Sequence of chain 1.A:
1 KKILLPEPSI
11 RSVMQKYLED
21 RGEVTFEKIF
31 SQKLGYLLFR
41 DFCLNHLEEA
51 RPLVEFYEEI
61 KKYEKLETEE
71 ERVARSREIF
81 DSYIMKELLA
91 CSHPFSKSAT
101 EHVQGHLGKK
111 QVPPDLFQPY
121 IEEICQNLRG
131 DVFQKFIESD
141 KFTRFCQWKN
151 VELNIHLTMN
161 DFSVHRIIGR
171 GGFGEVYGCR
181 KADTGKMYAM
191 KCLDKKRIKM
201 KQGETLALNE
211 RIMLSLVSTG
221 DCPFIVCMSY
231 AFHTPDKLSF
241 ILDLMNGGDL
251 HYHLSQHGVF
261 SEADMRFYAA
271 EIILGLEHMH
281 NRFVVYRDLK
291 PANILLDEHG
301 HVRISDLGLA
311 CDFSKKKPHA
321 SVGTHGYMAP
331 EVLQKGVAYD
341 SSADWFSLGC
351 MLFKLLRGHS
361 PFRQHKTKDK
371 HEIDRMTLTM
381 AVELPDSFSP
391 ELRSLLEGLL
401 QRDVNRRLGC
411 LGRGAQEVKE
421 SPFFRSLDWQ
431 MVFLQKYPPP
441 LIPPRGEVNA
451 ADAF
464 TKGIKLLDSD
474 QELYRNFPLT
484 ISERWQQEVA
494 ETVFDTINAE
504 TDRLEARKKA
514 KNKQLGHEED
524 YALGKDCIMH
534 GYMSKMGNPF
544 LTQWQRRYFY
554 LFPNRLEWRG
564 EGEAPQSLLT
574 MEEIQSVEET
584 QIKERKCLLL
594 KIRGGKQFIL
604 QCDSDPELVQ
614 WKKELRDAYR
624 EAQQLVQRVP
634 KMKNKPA

A small-molecule ligand and the protein it binds are described below.
Small molecule (SMILES): O=C1N=Cc2cc(OC[C@@H]3CNCC[C@H]3c3ccc(F)cc3)ccc21

Binding-site contacts:
Ligand atom F21 contacts residue GLU175 of chain 1.A at 3.6 Å.
Ligand atom N23 contacts residue ALA189 of chain 1.A at 3.2 Å.
Ligand atom C3 contacts residue GLY171 of chain 1.A at 3.2 Å.
Ligand atom O25 contacts residue LEU244 of chain 1.A at 3.6 Å.
Ligand atom C9 contacts residue ALA451 of chain 1.A at 3.7 Å (hydrophobic).
Ligand atom C13 contacts residue SER305 of chain 1.A at 3.5 Å.
Ligand atom C16 contacts residue LEU295 of chain 1.A at 3.3 Å (hydrophobic).
Ligand atom O25 contacts residue MET245 of chain 1.A at 2.6 Å (h-bond).
Ligand atom N10 contacts residue ASN293 of chain 1.A at 3.7 Å.
Ligand atom C16 contacts residue SER305 of chain 1.A at 3.7 Å.
Ligand atom C7 contacts residue ALA451 of chain 1.A at 3.5 Å (hydrophobic).
Ligand atom O25 contacts residue ALA189 of chain 1.A at 3.3 Å.
Ligand atom C11 contacts residue ALA292 of chain 1.A at 3.1 Å (hydrophobic).
Ligand atom C24 contacts residue VAL226 of chain 1.A at 3.6 Å (hydrophobic).
Ligand atom O25 contacts residue ASP243 of chain 1.A at 3.6 Å.
Ligand atom C15 contacts residue LEU295 of chain 1.A at 3.7 Å (hydrophobic).
Ligand atom C2 contacts residue ARG170 of chain 1.A at 3.6 Å.
Ligand atom F21 contacts residue LYS191 of chain 1.A at 3.7 Å.
Ligand atom C20 contacts residue ALA451 of chain 1.A at 3.7 Å (hydrophobic).
Ligand atom C22 contacts residue ASP243 of chain 1.A at 3.6 Å.
Ligand atom C22 contacts residue ALA189 of chain 1.A at 3.4 Å (hydrophobic).
Ligand atom C5 contacts residue LYS191 of chain 1.A at 3.7 Å.
Ligand atom C20 contacts residue ILE168 of chain 1.A at 3.7 Å (hydrophobic).
Ligand atom C22 contacts residue MET245 of chain 1.A at 3.5 Å (hydrophobic).
Ligand atom N23 contacts residue ASP243 of chain 1.A at 2.8 Å (salt-bridge).
Ligand atom C2 contacts residue GLY171 of chain 1.A at 3.4 Å.
Ligand atom C4 contacts residue GLY171 of chain 1.A at 3.6 Å.
Ligand atom C5 contacts residue GLY171 of chain 1.A at 3.7 Å.
Ligand atom F21 contacts residue GLY174 of chain 1.A at 3.2 Å.
Ligand atom F21 contacts residue LEU193 of chain 1.A at 3.5 Å.
Ligand atom C18 contacts residue LEU295 of chain 1.A at 3.8 Å (hydrophobic).
Ligand atom C3 contacts residue GLY174 of chain 1.A at 3.6 Å.
Ligand atom C6 contacts residue ASP306 of chain 1.A at 3.4 Å.
Ligand atom C5 contacts residue ASP306 of chain 1.A at 3.7 Å.
Ligand atom C17 contacts residue LEU295 of chain 1.A at 3.4 Å (hydrophobic).
Ligand atom C3 contacts residue VAL176 of chain 1.A at 3.6 Å (hydrophobic).
Ligand atom C4 contacts residue GLY174 of chain 1.A at 3.7 Å.
Ligand atom C8 contacts residue ALA451 of chain 1.A at 3.5 Å (hydrophobic).
Ligand atom O25 contacts residue ILE168 of chain 1.A at 3.3 Å.
Ligand atom N10 contacts residue ALA292 of chain 1.A at 2.8 Å (h-bond).